Binding-site contacts:
Ligand atom O5 contacts residue ASN605 of chain 1.A at 2.5 Å (h-bond).
Ligand atom C7 contacts residue ASN605 of chain 1.A at 3.3 Å.
Ligand atom C8 contacts residue PRO603 of chain 1.A at 3.7 Å (hydrophobic).
Ligand atom C5 contacts residue ASN605 of chain 1.A at 3.7 Å.
Ligand atom C8 contacts residue TRP604 of chain 1.A at 3.6 Å (hydrophobic).
Ligand atom C3 contacts residue ASN605 of chain 1.A at 3.9 Å.
Ligand atom O5 contacts residue SER607 of chain 1.A at 4.5 Å.
Ligand atom C2 contacts residue ASN605 of chain 1.A at 2.5 Å.
Ligand atom O7 contacts residue PRO603 of chain 1.A at 4.2 Å.
Ligand atom C1 contacts residue ASN605 of chain 1.A at 1.5 Å.
Ligand atom N2 contacts residue ASN605 of chain 1.A at 2.9 Å (h-bond).
Ligand atom C7 contacts residue PRO603 of chain 1.A at 4.4 Å (hydrophobic).
Ligand atom O7 contacts residue ASN605 of chain 1.A at 3.5 Å (h-bond).
Ligand atom C4 contacts residue ASN605 of chain 1.A at 4.3 Å.
Ligand atom C1 contacts residue SER607 of chain 1.A at 4.3 Å.
Ligand atom C8 contacts residue ASN605 of chain 1.A at 3.7 Å.

The protein below binds the small molecule below.
Small molecule (SMILES): CC(=O)N[C@@H]1[C@@H](O)[C@H](O)[C@@H](CO)O[C@H]1O

Sequence of chain 1.A:
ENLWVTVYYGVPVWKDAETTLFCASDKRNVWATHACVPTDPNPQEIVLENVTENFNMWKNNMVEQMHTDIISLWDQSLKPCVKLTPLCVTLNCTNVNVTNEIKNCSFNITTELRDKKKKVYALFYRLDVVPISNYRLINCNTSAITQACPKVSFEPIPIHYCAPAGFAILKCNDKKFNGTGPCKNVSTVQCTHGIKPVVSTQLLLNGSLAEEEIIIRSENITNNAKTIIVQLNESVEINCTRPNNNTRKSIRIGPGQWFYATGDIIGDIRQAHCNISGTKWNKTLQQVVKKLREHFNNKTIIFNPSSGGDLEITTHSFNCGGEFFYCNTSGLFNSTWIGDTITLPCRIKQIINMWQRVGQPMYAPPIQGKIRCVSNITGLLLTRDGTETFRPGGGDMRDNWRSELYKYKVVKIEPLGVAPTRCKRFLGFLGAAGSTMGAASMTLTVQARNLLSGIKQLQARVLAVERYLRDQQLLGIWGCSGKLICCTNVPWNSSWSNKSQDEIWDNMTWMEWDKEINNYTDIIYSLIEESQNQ